Sequence of chain 1.B:
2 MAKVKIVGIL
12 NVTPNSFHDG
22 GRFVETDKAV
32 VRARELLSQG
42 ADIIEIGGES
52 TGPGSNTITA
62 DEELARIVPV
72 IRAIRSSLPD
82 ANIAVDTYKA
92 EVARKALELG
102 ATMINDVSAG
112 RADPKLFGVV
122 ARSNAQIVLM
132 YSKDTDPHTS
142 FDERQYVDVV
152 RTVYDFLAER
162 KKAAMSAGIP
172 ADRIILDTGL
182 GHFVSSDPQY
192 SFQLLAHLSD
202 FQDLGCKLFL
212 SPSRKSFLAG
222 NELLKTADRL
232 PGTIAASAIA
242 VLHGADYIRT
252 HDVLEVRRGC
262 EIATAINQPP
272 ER

Binding-site contacts:
Ligand atom C11 contacts residue PHE184 of chain 1.B at 3.4 Å (hydrophobic).
Ligand atom O5P contacts residue HIS252 of chain 1.B at 2.4 Å (h-bond).
Ligand atom O4P contacts residue ARG250 of chain 1.B at 3.5 Å (salt-bridge).
Ligand atom C8 contacts residue LYS216 of chain 1.B at 3.6 Å.
Ligand atom O1P contacts residue ARG250 of chain 1.B at 3.1 Å (salt-bridge).
Ligand atom P1 contacts residue LYS216 of chain 1.B at 3.8 Å.
Ligand atom O3P contacts residue HIS252 of chain 1.B at 3.3 Å (h-bond).
Ligand atom C6 contacts residue ASN106 of chain 1.B at 3.6 Å.
Ligand atom P1 contacts residue ARG250 of chain 1.B at 3.8 Å.
Ligand atom C9 contacts residue LYS216 of chain 1.B at 3.7 Å.
Ligand atom N1 contacts residue PHE184 of chain 1.B at 3.2 Å.
Ligand atom N6 contacts residue ASP178 of chain 1.B at 3.0 Å (salt-bridge).
Ligand atom N6 contacts residue PHE210 of chain 1.B at 3.3 Å.
Ligand atom C3 contacts residue ARG250 of chain 1.B at 3.6 Å.
Ligand atom N7 contacts residue SER212 of chain 1.B at 3.8 Å.
Ligand atom O8 contacts residue LYS216 of chain 1.B at 2.8 Å (salt-bridge).
Ligand atom N4 contacts residue ARG250 of chain 1.B at 3.6 Å (salt-bridge).
Ligand atom N5 contacts residue ASN106 of chain 1.B at 3.1 Å (h-bond).
Ligand atom N7 contacts residue ASP178 of chain 1.B at 2.8 Å (salt-bridge).
Ligand atom P1 contacts residue SER214 of chain 1.B at 3.7 Å.
Ligand atom C8 contacts residue SER212 of chain 1.B at 3.7 Å.
Ligand atom C2 contacts residue PHE184 of chain 1.B at 3.4 Å (hydrophobic).
Ligand atom O1P contacts residue SER212 of chain 1.B at 3.8 Å.
Ligand atom O1P contacts residue SER214 of chain 1.B at 2.7 Å (h-bond).
Ligand atom N7 contacts residue MET131 of chain 1.B at 3.7 Å.
Ligand atom O8 contacts residue SER212 of chain 1.B at 3.5 Å.
Ligand atom N6 contacts residue ASN106 of chain 1.B at 3.0 Å (h-bond).
Ligand atom N1 contacts residue LYS216 of chain 1.B at 3.0 Å (salt-bridge).
Ligand atom P2 contacts residue HIS252 of chain 1.B at 3.3 Å.
Ligand atom C9 contacts residue ARG250 of chain 1.B at 3.8 Å.
Ligand atom P2 contacts residue ASN12 of chain 1.B at 3.8 Å.
Ligand atom O5P contacts residue ASN12 of chain 1.B at 3.8 Å.
Ligand atom O4P contacts residue ASN12 of chain 1.B at 2.7 Å (h-bond).
Ligand atom C10 contacts residue ARG250 of chain 1.B at 3.8 Å.
Ligand atom C6 contacts residue ASP178 of chain 1.B at 3.3 Å.
Ligand atom O3P contacts residue ARG250 of chain 1.B at 3.6 Å.
Ligand atom O1P contacts residue LYS216 of chain 1.B at 2.5 Å (salt-bridge).
Ligand atom N1 contacts residue ARG250 of chain 1.B at 3.8 Å.
Ligand atom C2 contacts residue ARG250 of chain 1.B at 3.8 Å.
Ligand atom N4 contacts residue ASP87 of chain 1.B at 3.6 Å (salt-bridge).

A small-molecule ligand and the protein it binds are described below.
Small molecule (SMILES): Nc1nc2ncc(CO[P](=O)(O)OP(=O)(O)O)nc2c(=O)[nH]1